Sequence of chain 11.B:
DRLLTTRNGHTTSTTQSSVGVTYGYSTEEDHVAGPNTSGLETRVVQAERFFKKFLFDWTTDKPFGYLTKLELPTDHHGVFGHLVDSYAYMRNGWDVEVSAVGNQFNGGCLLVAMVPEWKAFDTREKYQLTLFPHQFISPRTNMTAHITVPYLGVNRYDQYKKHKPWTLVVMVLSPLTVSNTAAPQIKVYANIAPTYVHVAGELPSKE

Sequence of chain 15.C:
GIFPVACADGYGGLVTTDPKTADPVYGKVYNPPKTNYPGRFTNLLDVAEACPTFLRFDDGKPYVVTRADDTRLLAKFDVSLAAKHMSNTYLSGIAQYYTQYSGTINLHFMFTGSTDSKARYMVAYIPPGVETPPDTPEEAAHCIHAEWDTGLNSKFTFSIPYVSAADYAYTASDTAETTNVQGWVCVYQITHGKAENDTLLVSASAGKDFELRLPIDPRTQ

Binding-site contacts:
Ligand atom C3 contacts residue ARG56 of chain 15.C at 3.9 Å.
Ligand atom O1 contacts residue ASP133 of chain 11.B at 4.1 Å.
Ligand atom O6 contacts residue LYS193 of chain 11.A at 3.5 Å.
Ligand atom S2 contacts residue ARG135 of chain 11.B at 4.0 Å.
Ligand atom N2 contacts residue ARG56 of chain 15.C at 3.9 Å.
Ligand atom O3S contacts residue THR134 of chain 11.B at 3.3 Å (h-bond).
Ligand atom O3 contacts residue ARG56 of chain 15.C at 3.9 Å.
Ligand atom O6S contacts residue LYS193 of chain 11.A at 3.4 Å.
Ligand atom O6S contacts residue ARG56 of chain 15.C at 3.7 Å.
Ligand atom O6S contacts residue ARG135 of chain 11.B at 3.7 Å.
Ligand atom O3S contacts residue LYS193 of chain 11.A at 3.1 Å (salt-bridge).
Ligand atom O5S contacts residue ARG135 of chain 11.B at 3.6 Å.
Ligand atom C5 contacts residue ARG135 of chain 11.B at 4.1 Å.
Ligand atom C3 contacts residue LYS193 of chain 11.A at 3.6 Å.
Ligand atom O5S contacts residue ASN88 of chain 15.C at 3.0 Å (h-bond).
Ligand atom C1 contacts residue ASP133 of chain 11.B at 4.0 Å.
Ligand atom O5 contacts residue ARG135 of chain 11.B at 3.2 Å.
Ligand atom C2 contacts residue LYS193 of chain 11.A at 3.6 Å.
Ligand atom O6B contacts residue LYS193 of chain 11.A at 4.1 Å.
Ligand atom O6S contacts residue ASN88 of chain 15.C at 3.9 Å.
Ligand atom O3 contacts residue LYS193 of chain 11.A at 2.8 Å (salt-bridge).
Ligand atom C6 contacts residue THR134 of chain 11.B at 3.5 Å.
Ligand atom O4 contacts residue THR195 of chain 11.A at 3.7 Å.
Ligand atom O6 contacts residue ARG135 of chain 11.B at 3.6 Å.
Ligand atom O2S contacts residue ASP58 of chain 15.C at 2.3 Å (salt-bridge).
Ligand atom O5 contacts residue LYS193 of chain 11.A at 3.6 Å.
Ligand atom C4 contacts residue LYS193 of chain 11.A at 3.4 Å.
Ligand atom C5 contacts residue THR134 of chain 11.B at 3.9 Å.
Ligand atom O2S contacts residue ARG56 of chain 15.C at 4.1 Å.
Ligand atom O2S contacts residue ASP59 of chain 15.C at 3.2 Å.
Ligand atom S1 contacts residue ASP59 of chain 15.C at 3.7 Å.
Ligand atom S2 contacts residue ARG56 of chain 15.C at 3.4 Å (salt-bridge).
Ligand atom O5S contacts residue ARG56 of chain 15.C at 3.6 Å (salt-bridge).
Ligand atom O4S contacts residue ARG56 of chain 15.C at 2.5 Å (salt-bridge).
Ligand atom O3 contacts residue ASP59 of chain 15.C at 4.0 Å.
Ligand atom S1 contacts residue ASP58 of chain 15.C at 3.7 Å.
Ligand atom O1S contacts residue ASP59 of chain 15.C at 3.0 Å.
Ligand atom S2 contacts residue ASN88 of chain 15.C at 4.0 Å.
Ligand atom C6 contacts residue ARG135 of chain 11.B at 3.8 Å.
Ligand atom O1S contacts residue ASP58 of chain 15.C at 4.1 Å.

Sequence of chain 11.A:
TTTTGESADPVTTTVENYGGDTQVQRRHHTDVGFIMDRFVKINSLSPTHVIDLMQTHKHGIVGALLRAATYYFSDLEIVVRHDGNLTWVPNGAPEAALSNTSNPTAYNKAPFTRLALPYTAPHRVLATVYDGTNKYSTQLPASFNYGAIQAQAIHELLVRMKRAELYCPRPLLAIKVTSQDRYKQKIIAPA

A small-molecule ligand and the protein it binds are described below.
Small molecule (SMILES): O=C(O)[C@@H]1O[C@@H](O[C@H]2[C@H](O)[C@@H](NS(=O)(=O)O)[C@@H](O)O[C@@H]2COS(=O)(=O)O)[C@H](OS(=O)(=O)O)[C@@H](O)[C@@H]1O[C@H]1O[C@H](COS(=O)(=O)O)[C@@H](O)[C@H](O)[C@H]1NS(=O)(=O)O